Sequence of chain 3.A:
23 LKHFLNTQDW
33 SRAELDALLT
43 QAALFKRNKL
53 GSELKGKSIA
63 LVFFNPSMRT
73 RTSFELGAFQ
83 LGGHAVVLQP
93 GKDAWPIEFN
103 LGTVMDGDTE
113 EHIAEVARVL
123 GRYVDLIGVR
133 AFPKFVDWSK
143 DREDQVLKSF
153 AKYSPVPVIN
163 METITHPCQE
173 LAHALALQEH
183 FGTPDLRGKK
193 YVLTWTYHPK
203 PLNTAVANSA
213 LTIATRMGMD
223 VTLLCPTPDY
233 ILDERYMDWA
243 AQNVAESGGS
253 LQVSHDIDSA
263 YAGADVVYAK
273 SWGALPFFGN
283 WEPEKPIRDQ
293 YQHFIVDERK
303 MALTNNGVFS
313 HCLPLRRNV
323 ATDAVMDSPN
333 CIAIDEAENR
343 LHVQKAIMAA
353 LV

Sequence of chain 2.A:
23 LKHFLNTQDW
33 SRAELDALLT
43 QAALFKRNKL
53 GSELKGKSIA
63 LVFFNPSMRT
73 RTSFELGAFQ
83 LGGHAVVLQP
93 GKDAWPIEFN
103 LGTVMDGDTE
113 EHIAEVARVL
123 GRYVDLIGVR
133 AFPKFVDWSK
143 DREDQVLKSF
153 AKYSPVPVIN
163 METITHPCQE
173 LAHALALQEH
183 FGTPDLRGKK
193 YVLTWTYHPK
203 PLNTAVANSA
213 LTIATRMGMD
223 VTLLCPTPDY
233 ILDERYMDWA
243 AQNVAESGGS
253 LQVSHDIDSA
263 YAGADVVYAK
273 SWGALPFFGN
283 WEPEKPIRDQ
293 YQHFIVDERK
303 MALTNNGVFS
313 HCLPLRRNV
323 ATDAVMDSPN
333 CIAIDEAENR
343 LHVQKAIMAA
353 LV

Binding-site contacts:
Ligand atom CB contacts residue ARG132 of chain 2.A at 4.1 Å.
Ligand atom C contacts residue LYS272 of chain 2.A at 3.8 Å.
Ligand atom NE contacts residue ARG132 of chain 2.A at 4.2 Å.
Ligand atom CG contacts residue CYS314 of chain 2.A at 3.8 Å (hydrophobic).
Ligand atom OXT contacts residue KCX322 of chain 2.A at 4.3 Å.
Ligand atom CD contacts residue HIS168 of chain 2.A at 4.2 Å.
Ligand atom N1 contacts residue KCX322 of chain 2.A at 4.2 Å.
Ligand atom CG contacts residue GLU164 of chain 2.A at 4.1 Å.
Ligand atom N1 contacts residue TRP97 of chain 3.A at 4.2 Å.
Ligand atom CG contacts residue GOL1 of chain 2.C at 4.2 Å.
Ligand atom OXT contacts residue LYS272 of chain 2.A at 2.9 Å (salt-bridge).
Ligand atom C2 contacts residue GLU112 of chain 3.A at 3.5 Å.
Ligand atom O contacts residue LYS272 of chain 2.A at 4.2 Å.
Ligand atom OXT contacts residue ASN205 of chain 2.A at 3.9 Å.
Ligand atom C2 contacts residue TRP97 of chain 3.A at 3.8 Å (hydrophobic).
Ligand atom O contacts residue ASN205 of chain 2.A at 3.6 Å.
Ligand atom CB contacts residue GOL1 of chain 2.C at 3.6 Å.
Ligand atom CD contacts residue LEU315 of chain 2.A at 3.3 Å (hydrophobic).
Ligand atom CG contacts residue LEU315 of chain 2.A at 3.7 Å (hydrophobic).
Ligand atom CD contacts residue GOL1 of chain 2.C at 4.1 Å.
Ligand atom C1 contacts residue LEU204 of chain 2.A at 3.9 Å (hydrophobic).
Ligand atom O contacts residue PHE134 of chain 2.A at 3.6 Å.
Ligand atom CB contacts residue PHE134 of chain 2.A at 3.9 Å (hydrophobic).
Ligand atom O1 contacts residue TRP97 of chain 3.A at 3.6 Å.
Ligand atom CB contacts residue GLU164 of chain 2.A at 3.8 Å.
Ligand atom C contacts residue ASN205 of chain 2.A at 4.0 Å.
Ligand atom O contacts residue GLU164 of chain 2.A at 2.7 Å (salt-bridge).
Ligand atom C contacts residue PHE134 of chain 2.A at 3.8 Å (hydrophobic).
Ligand atom NE contacts residue ARG71 of chain 2.A at 3.9 Å.
Ligand atom O1 contacts residue LEU204 of chain 2.A at 3.7 Å.
Ligand atom CD contacts residue CYS314 of chain 2.A at 3.9 Å (hydrophobic).
Ligand atom NE contacts residue LEU315 of chain 2.A at 2.8 Å (h-bond).
Ligand atom C contacts residue GLU164 of chain 2.A at 3.9 Å.
Ligand atom CA contacts residue PHE134 of chain 2.A at 3.8 Å (hydrophobic).
Ligand atom C2 contacts residue LEU204 of chain 2.A at 3.8 Å (hydrophobic).
Ligand atom CD contacts residue GLU164 of chain 2.A at 3.7 Å.
Ligand atom OXT contacts residue LEU204 of chain 2.A at 3.7 Å.
Ligand atom C1 contacts residue TRP97 of chain 3.A at 3.6 Å (hydrophobic).
Ligand atom NE contacts residue GOL1 of chain 2.C at 3.0 Å (h-bond).
Ligand atom NE contacts residue PRO316 of chain 2.A at 3.7 Å.

This protein binds this small molecule.
Small molecule (SMILES): CC(=O)N[C@@H](CCCN)C(=O)O